Binding-site contacts:
Ligand atom C8 contacts residue HIS208 of chain 1.A at 3.7 Å.
Ligand atom C5 contacts residue TYR100 of chain 1.A at 3.5 Å (hydrophobic).
Ligand atom CL2 contacts residue PHE214 of chain 1.A at 3.4 Å.
Ligand atom C7 contacts residue THR97 of chain 1.A at 3.7 Å.
Ligand atom C6 contacts residue THR97 of chain 1.A at 3.3 Å.
Ligand atom N2 contacts residue GLU272 of chain 1.A at 3.0 Å (salt-bridge).
Ligand atom C9 contacts residue NI1 of chain 1.B at 3.1 Å.
Ligand atom N4 contacts residue NI1 of chain 1.C at 3.0 Å (h-bond).
Ligand atom N2 contacts residue NI1 of chain 1.B at 2.9 Å (h-bond).
Ligand atom N3 contacts residue GLU241 of chain 1.A at 3.3 Å (salt-bridge).
Ligand atom N4 contacts residue GLU272 of chain 1.A at 3.0 Å (salt-bridge).
Ligand atom N2 contacts residue PHE214 of chain 1.A at 3.6 Å.
Ligand atom CL1 contacts residue TYR100 of chain 1.A at 3.5 Å.
Ligand atom N2 contacts residue GLU241 of chain 1.A at 3.0 Å (salt-bridge).
Ligand atom N3 contacts residue NI1 of chain 1.C at 3.5 Å (h-bond).
Ligand atom N1 contacts residue HIS117 of chain 1.A at 3.0 Å (h-bond).
Ligand atom N2 contacts residue ASP145 of chain 1.A at 3.2 Å (salt-bridge).
Ligand atom N4 contacts residue NI1 of chain 1.B at 2.0 Å (h-bond).
Ligand atom C8 contacts residue NI1 of chain 1.C at 3.1 Å.
Ligand atom C4 contacts residue HIS117 of chain 1.A at 3.5 Å.
Ligand atom S contacts residue CYS108 of chain 1.A at 3.6 Å.
Ligand atom N4 contacts residue ASP134 of chain 1.A at 2.9 Å (salt-bridge).
Ligand atom C5 contacts residue PHE214 of chain 1.A at 3.7 Å (hydrophobic).
Ligand atom N4 contacts residue PHE214 of chain 1.A at 3.6 Å.
Ligand atom C9 contacts residue ASP134 of chain 1.A at 3.3 Å.
Ligand atom CL2 contacts residue SER96 of chain 1.A at 3.6 Å.
Ligand atom C6 contacts residue PHE214 of chain 1.A at 3.6 Å (hydrophobic).
Ligand atom S contacts residue ASP134 of chain 1.A at 3.4 Å (salt-bridge).
Ligand atom C8 contacts residue GLU241 of chain 1.A at 3.4 Å.
Ligand atom N2 contacts residue NI1 of chain 1.C at 2.0 Å (h-bond).
Ligand atom CL2 contacts residue TYR100 of chain 1.A at 3.5 Å.
Ligand atom C6 contacts residue THR136 of chain 1.A at 3.7 Å.
Ligand atom N2 contacts residue HIS208 of chain 1.A at 3.2 Å (h-bond).
Ligand atom C7 contacts residue PHE214 of chain 1.A at 3.4 Å (hydrophobic).
Ligand atom C7 contacts residue THR136 of chain 1.A at 3.5 Å.
Ligand atom CL2 contacts residue TYR30 of chain 1.A at 3.2 Å.
Ligand atom N3 contacts residue HIS208 of chain 1.A at 3.4 Å (h-bond).
Ligand atom N4 contacts residue ASP145 of chain 1.A at 3.1 Å (salt-bridge).
Ligand atom C1 contacts residue PHE214 of chain 1.A at 3.6 Å (hydrophobic).
Ligand atom N3 contacts residue HIS215 of chain 1.A at 3.0 Å.

A small-molecule ligand and the protein it binds are described below.
Small molecule (SMILES): Nc1nnc(SCc2ccc(Cl)cc2Cl)[nH]1

Sequence of chain 1.A:
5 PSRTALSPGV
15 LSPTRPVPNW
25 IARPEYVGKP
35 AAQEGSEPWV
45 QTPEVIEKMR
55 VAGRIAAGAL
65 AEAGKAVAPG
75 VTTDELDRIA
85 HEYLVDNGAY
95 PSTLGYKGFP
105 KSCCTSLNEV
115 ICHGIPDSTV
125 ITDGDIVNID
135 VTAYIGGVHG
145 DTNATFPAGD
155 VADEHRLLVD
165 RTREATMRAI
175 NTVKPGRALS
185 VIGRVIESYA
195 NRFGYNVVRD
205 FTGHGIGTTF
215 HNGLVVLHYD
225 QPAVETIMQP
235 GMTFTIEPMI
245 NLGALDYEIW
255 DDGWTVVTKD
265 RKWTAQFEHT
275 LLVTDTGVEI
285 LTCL